Binding-site contacts:
Ligand atom C1 contacts residue PRO213 of chain 1.D at 4.3 Å (hydrophobic).
Ligand atom C4 contacts residue ASN44 of chain 1.D at 4.2 Å.
Ligand atom C1 contacts residue ASN44 of chain 1.D at 1.4 Å.
Ligand atom O7 contacts residue ASN44 of chain 1.D at 3.1 Å (h-bond).
Ligand atom C6 contacts residue ARG21 of chain 1.D at 4.1 Å.
Ligand atom C2 contacts residue ASN44 of chain 1.D at 2.5 Å.
Ligand atom C3 contacts residue ASN44 of chain 1.D at 3.8 Å.
Ligand atom O6 contacts residue ARG21 of chain 1.D at 2.8 Å (salt-bridge).
Ligand atom C7 contacts residue ASN44 of chain 1.D at 3.3 Å.
Ligand atom C8 contacts residue PRO213 of chain 1.D at 4.4 Å (hydrophobic).
Ligand atom O5 contacts residue ASN44 of chain 1.D at 2.4 Å (h-bond).
Ligand atom N2 contacts residue ASN44 of chain 1.D at 2.9 Å (h-bond).
Ligand atom C7 contacts residue PRO213 of chain 1.D at 4.2 Å (hydrophobic).
Ligand atom N2 contacts residue PRO213 of chain 1.D at 4.0 Å.
Ligand atom C5 contacts residue ASN44 of chain 1.D at 3.7 Å.

Sequence of chain 1.D:
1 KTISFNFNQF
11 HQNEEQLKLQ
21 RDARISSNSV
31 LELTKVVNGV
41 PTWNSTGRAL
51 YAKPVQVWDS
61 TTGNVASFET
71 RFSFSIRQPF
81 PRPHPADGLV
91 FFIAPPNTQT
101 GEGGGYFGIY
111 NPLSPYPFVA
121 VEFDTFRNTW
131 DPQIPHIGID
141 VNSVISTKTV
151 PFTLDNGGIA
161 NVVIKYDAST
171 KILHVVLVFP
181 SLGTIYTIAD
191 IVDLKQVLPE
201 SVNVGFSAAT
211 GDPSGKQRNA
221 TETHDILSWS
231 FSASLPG

This small molecule binds to this protein.
Small molecule (SMILES): CC(=O)N[C@H]1[C@H](O[C@H]2[C@H](O[C@@H]3O[C@@H](C)[C@@H](O)[C@@H](O)[C@@H]3O)[C@@H](NC(C)=O)CO[C@@H]2CO)O[C@H](CO)[C@@H](O)[C@@H]1O